This small molecule binds to this protein.
Small molecule (SMILES): CC[C@H](C)[C@H](NC(=O)[C@@H](NC(=O)[C@H](O)[C@@H](C=O)C(C)C)C(C)C)C(=O)O

Binding-site contacts:
Ligand atom C11 contacts residue LEU140 of chain 1.D at 3.9 Å (hydrophobic).
Ligand atom C9 contacts residue ILE85 of chain 1.D at 3.9 Å (hydrophobic).
Ligand atom O27 contacts residue GLY141 of chain 1.D at 3.7 Å.
Ligand atom C16 contacts residue LEU140 of chain 1.D at 3.7 Å (hydrophobic).
Ligand atom C42 contacts residue LEU140 of chain 1.D at 3.4 Å (hydrophobic).
Ligand atom C6 contacts residue HIS137 of chain 1.D at 3.5 Å.
Ligand atom O12 contacts residue PRO139 of chain 1.D at 3.4 Å.
Ligand atom C18 contacts residue LEU140 of chain 1.D at 3.5 Å (hydrophobic).
Ligand atom O19 contacts residue ILE85 of chain 1.D at 3.1 Å (h-bond).
Ligand atom C11 contacts residue GLY83 of chain 1.D at 3.7 Å.
Ligand atom O3 contacts residue MET113 of chain 1.D at 3.0 Å (h-bond).
Ligand atom C5 contacts residue SER112 of chain 1.D at 3.4 Å.
Ligand atom O10 contacts residue ILE85 of chain 1.D at 3.3 Å.
Ligand atom C15 contacts residue LEU140 of chain 1.D at 3.7 Å (hydrophobic).
Ligand atom C42 contacts residue PRO139 of chain 1.D at 3.8 Å (hydrophobic).
Ligand atom C42 contacts residue ILE157 of chain 1.D at 3.4 Å (hydrophobic).
Ligand atom O10 contacts residue SER112 of chain 1.D at 3.3 Å (h-bond).
Ligand atom C23 contacts residue LEU140 of chain 1.D at 3.4 Å (hydrophobic).
Ligand atom O19 contacts residue VAL84 of chain 1.D at 3.8 Å.
Ligand atom C23 contacts residue ILE85 of chain 1.D at 3.6 Å (hydrophobic).
Ligand atom O12 contacts residue LEU140 of chain 1.D at 2.7 Å (h-bond).
Ligand atom C11 contacts residue ILE85 of chain 1.D at 3.7 Å (hydrophobic).
Ligand atom O3 contacts residue GLY83 of chain 1.D at 2.9 Å (h-bond).
Ligand atom O12 contacts residue ILE85 of chain 1.D at 3.7 Å.
Ligand atom N13 contacts residue GLY83 of chain 1.D at 3.2 Å (h-bond).
Ligand atom C1 contacts residue MET113 of chain 1.D at 3.4 Å (hydrophobic).
Ligand atom C23 contacts residue PRO139 of chain 1.D at 3.9 Å (hydrophobic).
Ligand atom C9 contacts residue GLY83 of chain 1.D at 3.1 Å.
Ligand atom C9 contacts residue SER112 of chain 1.D at 3.4 Å.
Ligand atom C17 contacts residue GLY83 of chain 1.D at 3.9 Å.
Ligand atom C24 contacts residue ARG133 of chain 1.E at 2.9 Å.
Ligand atom O10 contacts residue MET113 of chain 1.D at 3.8 Å.
Ligand atom C14 contacts residue LEU140 of chain 1.D at 3.0 Å (hydrophobic).
Ligand atom C6 contacts residue SER112 of chain 1.D at 3.5 Å.
Ligand atom N20 contacts residue LEU140 of chain 1.D at 2.9 Å (h-bond).
Ligand atom C1 contacts residue SER112 of chain 1.D at 1.3 Å.
Ligand atom O3 contacts residue GLY82 of chain 1.D at 3.2 Å.
Ligand atom O3 contacts residue SER112 of chain 1.D at 2.2 Å (h-bond).
Ligand atom C4 contacts residue SER112 of chain 1.D at 2.4 Å.
Ligand atom C7 contacts residue GLY83 of chain 1.D at 3.4 Å.

Sequence of chain 1.D:
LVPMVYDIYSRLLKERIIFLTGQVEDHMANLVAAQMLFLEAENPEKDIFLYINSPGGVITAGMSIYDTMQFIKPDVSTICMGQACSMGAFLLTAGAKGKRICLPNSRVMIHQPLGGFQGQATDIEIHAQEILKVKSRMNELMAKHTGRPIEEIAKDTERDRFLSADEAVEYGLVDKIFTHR

Sequence of chain 1.E:
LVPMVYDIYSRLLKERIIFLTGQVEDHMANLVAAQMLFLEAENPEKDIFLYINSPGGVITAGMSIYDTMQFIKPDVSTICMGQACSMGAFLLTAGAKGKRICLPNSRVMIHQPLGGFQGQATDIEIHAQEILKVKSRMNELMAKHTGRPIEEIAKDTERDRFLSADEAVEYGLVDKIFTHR